Binding-site contacts:
Ligand atom O1G contacts residue THR143 of chain 1.B at 2.4 Å (h-bond).
Ligand atom O1A contacts residue CYS12 of chain 1.B at 2.4 Å (h-bond).
Ligand atom O1A contacts residue GLY10 of chain 1.B at 3.6 Å.
Ligand atom N1 contacts residue ASN226 of chain 1.B at 2.6 Å (h-bond).
Ligand atom O3B contacts residue THR143 of chain 1.B at 3.4 Å (h-bond).
Ligand atom O1B contacts residue GLY144 of chain 1.B at 3.0 Å (h-bond).
Ligand atom O1G contacts residue ALA97 of chain 1.B at 3.4 Å (h-bond).
Ligand atom O4' contacts residue CYS12 of chain 1.B at 3.5 Å.
Ligand atom C2 contacts residue ASN226 of chain 1.B at 3.5 Å.
Ligand atom O2A contacts residue CYS12 of chain 1.B at 3.5 Å (h-bond).
Ligand atom PA contacts residue CYS12 of chain 1.B at 3.4 Å.
Ligand atom O5' contacts residue GLY140 of chain 1.B at 3.5 Å (h-bond).
Ligand atom O1B contacts residue GLY140 of chain 1.B at 3.5 Å (h-bond).
Ligand atom N1 contacts residue TYR222 of chain 1.B at 3.5 Å.
Ligand atom C6 contacts residue TYR222 of chain 1.B at 3.4 Å (hydrophobic).
Ligand atom PA contacts residue SER138 of chain 1.B at 3.3 Å.
Ligand atom O2B contacts residue GLY10 of chain 1.B at 3.4 Å.
Ligand atom O2' contacts residue ASP177 of chain 1.B at 3.1 Å (salt-bridge).
Ligand atom N3 contacts residue ASN204 of chain 1.B at 3.1 Å (h-bond).
Ligand atom O1B contacts residue THR143 of chain 1.B at 3.6 Å.
Ligand atom O1A contacts residue SER138 of chain 1.B at 3.1 Å (h-bond).
Ligand atom O6 contacts residue TYR222 of chain 1.B at 3.4 Å.
Ligand atom C5' contacts residue SER138 of chain 1.B at 3.4 Å.
Ligand atom C3A contacts residue GLY140 of chain 1.B at 3.4 Å.
Ligand atom O5' contacts residue CYS12 of chain 1.B at 3.3 Å.
Ligand atom C4 contacts residue CYS12 of chain 1.B at 3.6 Å (hydrophobic).
Ligand atom O3G contacts residue ASN99 of chain 1.B at 2.8 Å (h-bond).
Ligand atom O1B contacts residue GLY10 of chain 1.B at 3.4 Å.
Ligand atom O2B contacts residue GLN11 of chain 1.B at 2.5 Å (h-bond).
Ligand atom O2' contacts residue ASN204 of chain 1.B at 3.2 Å (h-bond).
Ligand atom C5' contacts residue GLY140 of chain 1.B at 3.3 Å.
Ligand atom O2A contacts residue GLN11 of chain 1.B at 3.5 Å.
Ligand atom PG contacts residue THR143 of chain 1.B at 3.5 Å.
Ligand atom O5' contacts residue SER138 of chain 1.B at 2.4 Å (h-bond).
Ligand atom O6 contacts residue GLN15 of chain 1.B at 3.3 Å.
Ligand atom C5 contacts residue TYR222 of chain 1.B at 3.5 Å (hydrophobic).
Ligand atom O1A contacts residue GLN11 of chain 1.B at 2.9 Å (h-bond).
Ligand atom C6 contacts residue ASN226 of chain 1.B at 3.4 Å.
Ligand atom O6 contacts residue ASN226 of chain 1.B at 3.4 Å (h-bond).
Ligand atom N2 contacts residue LEU225 of chain 1.B at 3.4 Å.

Sequence of chain 1.G:
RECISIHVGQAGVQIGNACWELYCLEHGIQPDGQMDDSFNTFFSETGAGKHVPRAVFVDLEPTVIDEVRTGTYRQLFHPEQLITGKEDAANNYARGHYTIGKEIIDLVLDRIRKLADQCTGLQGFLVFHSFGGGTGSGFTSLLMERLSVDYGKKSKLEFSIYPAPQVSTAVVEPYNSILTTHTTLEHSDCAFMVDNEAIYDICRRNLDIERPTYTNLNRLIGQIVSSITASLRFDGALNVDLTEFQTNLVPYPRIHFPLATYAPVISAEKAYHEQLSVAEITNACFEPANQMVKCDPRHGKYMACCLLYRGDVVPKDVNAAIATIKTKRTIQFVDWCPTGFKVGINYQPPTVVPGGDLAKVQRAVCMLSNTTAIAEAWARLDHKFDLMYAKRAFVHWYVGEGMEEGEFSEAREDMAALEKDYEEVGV

The small molecule below binds the protein below.
Small molecule (SMILES): Nc1nc2c(ncn2[C@@H]2O[C@H](CO[P](=O)(O)C[P](=O)(O)OP(=O)(O)O)[C@@H](O)[C@H]2O)c(=O)[nH]1

Sequence of chain 1.B:
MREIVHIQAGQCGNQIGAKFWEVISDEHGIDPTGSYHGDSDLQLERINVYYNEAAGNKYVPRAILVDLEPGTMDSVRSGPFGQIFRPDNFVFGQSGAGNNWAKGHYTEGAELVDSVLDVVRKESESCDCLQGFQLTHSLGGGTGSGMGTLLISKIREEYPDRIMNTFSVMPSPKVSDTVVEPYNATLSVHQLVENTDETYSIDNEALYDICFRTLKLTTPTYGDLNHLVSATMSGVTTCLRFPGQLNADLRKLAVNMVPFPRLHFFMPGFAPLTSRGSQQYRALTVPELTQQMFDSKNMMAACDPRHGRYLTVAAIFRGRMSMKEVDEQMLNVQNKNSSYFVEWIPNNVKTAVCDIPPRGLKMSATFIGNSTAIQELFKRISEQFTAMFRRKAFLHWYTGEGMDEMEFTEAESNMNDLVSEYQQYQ